The protein below binds the small molecule below.
Small molecule (SMILES): CC(C)[C@H](NC(=O)[C@@H](NC(=O)[C@H](C)NC(=O)[C@@H]1CCCN1C(=O)[C@@H](N)Cc1ccccc1)[C@@H](C)OP(=O)(O)O)C(=O)O

Sequence of chain 2.A:
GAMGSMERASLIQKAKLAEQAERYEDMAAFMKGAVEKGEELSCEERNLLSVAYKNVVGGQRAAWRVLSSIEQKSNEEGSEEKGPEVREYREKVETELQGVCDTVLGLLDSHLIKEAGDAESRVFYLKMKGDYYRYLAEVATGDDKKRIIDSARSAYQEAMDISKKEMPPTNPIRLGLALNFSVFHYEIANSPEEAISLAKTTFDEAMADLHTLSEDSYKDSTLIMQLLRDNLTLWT

Binding-site contacts:
Ligand atom C contacts residue ASN180 of chain 2.A at 3.6 Å.
Ligand atom O contacts residue LYS54 of chain 2.A at 3.7 Å.
Ligand atom O2P contacts residue ARG61 of chain 2.A at 2.9 Å (salt-bridge).
Ligand atom CD1 contacts residue ARG65 of chain 2.A at 3.2 Å.
Ligand atom P contacts residue ARG134 of chain 2.A at 3.8 Å.
Ligand atom OXT contacts residue ND91 of chain 2.F at 3.8 Å.
Ligand atom O1P contacts residue LYS54 of chain 2.A at 3.8 Å.
Ligand atom CG contacts residue VAL183 of chain 2.A at 3.8 Å (hydrophobic).
Ligand atom CB contacts residue ASN231 of chain 2.A at 3.6 Å.
Ligand atom CA contacts residue ASN231 of chain 2.A at 3.5 Å.
Ligand atom C contacts residue ASN231 of chain 2.A at 3.7 Å.
Ligand atom CG1 contacts residue LEU227 of chain 2.A at 3.5 Å (hydrophobic).
Ligand atom P contacts residue ARG61 of chain 2.A at 3.6 Å.
Ligand atom CG2 contacts residue ASN180 of chain 2.A at 3.6 Å.
Ligand atom CG contacts residue ARG65 of chain 2.A at 3.5 Å.
Ligand atom CG2 contacts residue VAL183 of chain 2.A at 3.7 Å (hydrophobic).
Ligand atom O contacts residue VAL183 of chain 2.A at 3.5 Å.
Ligand atom CB contacts residue ASN231 of chain 2.A at 3.5 Å.
Ligand atom O contacts residue LYS127 of chain 2.A at 2.8 Å (salt-bridge).
Ligand atom CA contacts residue ASN231 of chain 2.A at 3.8 Å.
Ligand atom O contacts residue ASN231 of chain 2.A at 3.0 Å (h-bond).
Ligand atom CA contacts residue LEU179 of chain 2.A at 3.8 Å (hydrophobic).
Ligand atom O1P contacts residue ARG61 of chain 2.A at 2.9 Å (salt-bridge).
Ligand atom O2P contacts residue ARG134 of chain 2.A at 2.8 Å (salt-bridge).
Ligand atom N contacts residue ASN231 of chain 2.A at 2.9 Å (h-bond).
Ligand atom CA contacts residue ASN180 of chain 2.A at 3.2 Å.
Ligand atom O3P contacts residue ARG134 of chain 2.A at 2.9 Å (salt-bridge).
Ligand atom CZ contacts residue ARG65 of chain 2.A at 3.7 Å.
Ligand atom P contacts residue TYR135 of chain 2.A at 3.8 Å.
Ligand atom C contacts residue LYS127 of chain 2.A at 3.8 Å.
Ligand atom CE1 contacts residue ARG65 of chain 2.A at 3.4 Å.
Ligand atom CG2 contacts residue ARG134 of chain 2.A at 3.8 Å.
Ligand atom N contacts residue ASN180 of chain 2.A at 3.0 Å (h-bond).
Ligand atom OXT contacts residue LYS54 of chain 2.A at 3.8 Å.
Ligand atom CG2 contacts residue ND91 of chain 2.F at 3.8 Å.
Ligand atom O contacts residue LEU179 of chain 2.A at 3.5 Å.
Ligand atom O3P contacts residue TYR135 of chain 2.A at 2.6 Å (h-bond).
Ligand atom CB contacts residue ASN180 of chain 2.A at 3.2 Å.
Ligand atom CG2 contacts residue GLY176 of chain 2.A at 3.5 Å.
Ligand atom O contacts residue ASN180 of chain 2.A at 2.9 Å (h-bond).